The protein below binds the small molecule below.
Small molecule (SMILES): NC(=O)CS[P](=O)(O)O[P](=O)(O)O[P](=O)(O)OC[C@H]1O[C@@H](n2cnc3c(N)ncnc32)[C@H](O)[C@@H]1O

Binding-site contacts:
Ligand atom O2B contacts residue MG1 of chain 1.D at 3.4 Å.
Ligand atom O3B contacts residue MG1 of chain 1.C at 3.5 Å.
Ligand atom NS contacts residue ASP155 of chain 1.A at 3.2 Å (salt-bridge).
Ligand atom C2S contacts residue MG1 of chain 1.C at 3.2 Å.
Ligand atom O2A contacts residue LYS53 of chain 1.A at 2.9 Å (salt-bridge).
Ligand atom C1S contacts residue PHE6 of chain 1.B at 3.2 Å (hydrophobic).
Ligand atom N1 contacts residue ALA51 of chain 1.A at 3.4 Å.
Ligand atom O2S contacts residue MG1 of chain 1.C at 2.2 Å.
Ligand atom N1 contacts residue MET102 of chain 1.A at 3.0 Å (h-bond).
Ligand atom O2B contacts residue MG1 of chain 1.C at 1.9 Å.
Ligand atom O2B contacts residue ASP173 of chain 1.A at 2.5 Å (salt-bridge).
Ligand atom O2S contacts residue ARG159 of chain 1.A at 3.5 Å (salt-bridge).
Ligand atom O2G contacts residue MG1 of chain 1.C at 2.3 Å.
Ligand atom C1S contacts residue MG1 of chain 1.C at 3.5 Å.
Ligand atom NS contacts residue ARG159 of chain 1.A at 3.3 Å (salt-bridge).
Ligand atom C6 contacts residue ALA51 of chain 1.A at 3.3 Å (hydrophobic).
Ligand atom O2G contacts residue ASN160 of chain 1.A at 3.3 Å (h-bond).
Ligand atom O1A contacts residue GLY28 of chain 1.A at 3.1 Å.
Ligand atom O2' contacts residue ASP106 of chain 1.A at 2.8 Å (salt-bridge).
Ligand atom N6 contacts residue ALA51 of chain 1.A at 3.2 Å.
Ligand atom NS contacts residue PHE6 of chain 1.B at 1.4 Å.
Ligand atom PG contacts residue MG1 of chain 1.C at 3.4 Å.
Ligand atom O1B contacts residue SER29 of chain 1.A at 3.1 Å (h-bond).
Ligand atom O1B contacts residue MG1 of chain 1.D at 3.5 Å.
Ligand atom C2 contacts residue MET102 of chain 1.A at 3.4 Å (hydrophobic).
Ligand atom N3 contacts residue LEU25 of chain 1.A at 3.4 Å.
Ligand atom C2S contacts residue PHE6 of chain 1.B at 2.6 Å (hydrophobic).
Ligand atom O3G contacts residue ALA2 of chain 1.B at 3.2 Å (h-bond).
Ligand atom O2S contacts residue ASP155 of chain 1.A at 3.1 Å (salt-bridge).
Ligand atom O5' contacts residue VAL33 of chain 1.A at 3.3 Å.
Ligand atom O2S contacts residue ASN160 of chain 1.A at 2.9 Å (h-bond).
Ligand atom O1B contacts residue GLY28 of chain 1.A at 3.4 Å.
Ligand atom O3' contacts residue ASP106 of chain 1.A at 3.4 Å (salt-bridge).
Ligand atom C2 contacts residue LEU25 of chain 1.A at 3.2 Å (hydrophobic).
Ligand atom O3G contacts residue PRO1 of chain 1.B at 3.5 Å.
Ligand atom O3A contacts residue GLY28 of chain 1.A at 3.5 Å.
Ligand atom N6 contacts residue GLU100 of chain 1.A at 3.0 Å (salt-bridge).
Ligand atom C2S contacts residue ARG159 of chain 1.A at 3.5 Å.
Ligand atom PB contacts residue MG1 of chain 1.C at 3.2 Å.
Ligand atom O2S contacts residue ASP173 of chain 1.A at 3.0 Å (salt-bridge).

Sequence of chain 1.A:
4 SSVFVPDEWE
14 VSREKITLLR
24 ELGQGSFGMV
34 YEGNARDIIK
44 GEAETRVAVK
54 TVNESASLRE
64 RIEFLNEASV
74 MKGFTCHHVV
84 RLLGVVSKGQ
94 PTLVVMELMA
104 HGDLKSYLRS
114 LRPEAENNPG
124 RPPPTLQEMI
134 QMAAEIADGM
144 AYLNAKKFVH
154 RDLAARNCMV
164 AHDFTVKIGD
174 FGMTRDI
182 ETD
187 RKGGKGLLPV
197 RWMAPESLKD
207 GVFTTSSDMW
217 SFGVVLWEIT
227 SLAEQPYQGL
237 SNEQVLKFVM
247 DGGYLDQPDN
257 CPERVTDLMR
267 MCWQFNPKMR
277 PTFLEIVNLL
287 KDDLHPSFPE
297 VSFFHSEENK

Sequence of chain 1.B:
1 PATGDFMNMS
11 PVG